The small molecule below binds the protein below.
Small molecule (SMILES): CC(C)c1cccc(CNC[C@@H](O)[C@@H]2Cc3cccc(c3)OCCCCCC(=O)N(C)[C@@H](C)C(=O)N2)c1

Binding-site contacts:
Ligand atom C15 contacts residue LEU46 of chain 1.B at 3.5 Å (hydrophobic).
Ligand atom N47 contacts residue ASP244 of chain 1.B at 2.8 Å (salt-bridge).
Ligand atom C56 contacts residue PRO86 of chain 1.B at 3.4 Å (hydrophobic).
Ligand atom C13 contacts residue LEU46 of chain 1.B at 3.4 Å (hydrophobic).
Ligand atom C12 contacts residue GLY246 of chain 1.B at 3.6 Å.
Ligand atom C29 contacts residue GLY27 of chain 1.B at 3.4 Å.
Ligand atom O72 contacts residue GLN89 of chain 1.B at 3.4 Å (h-bond).
Ligand atom N5 contacts residue GLY246 of chain 1.B at 2.9 Å (h-bond).
Ligand atom N5 contacts residue THR247 of chain 1.B at 3.7 Å.
Ligand atom C18 contacts residue GLN89 of chain 1.B at 3.6 Å.
Ligand atom C9 contacts residue ASP48 of chain 1.B at 3.5 Å.
Ligand atom C32 contacts residue THR248 of chain 1.B at 3.2 Å.
Ligand atom C53 contacts residue GLY50 of chain 1.B at 3.3 Å.
Ligand atom C73 contacts residue THR88 of chain 1.B at 3.6 Å.
Ligand atom C7 contacts residue GLY246 of chain 1.B at 3.6 Å.
Ligand atom C29 contacts residue THR248 of chain 1.B at 3.5 Å.
Ligand atom C26 contacts residue GLY29 of chain 1.B at 3.5 Å.
Ligand atom C53 contacts residue TYR214 of chain 1.B at 3.7 Å (hydrophobic).
Ligand atom C49 contacts residue GLY50 of chain 1.B at 3.4 Å.
Ligand atom C60 contacts residue THR88 of chain 1.B at 3.1 Å.
Ligand atom O72 contacts residue THR88 of chain 1.B at 3.2 Å (h-bond).
Ligand atom O42 contacts residue GLY50 of chain 1.B at 3.5 Å (h-bond).
Ligand atom C40 contacts residue ASP48 of chain 1.B at 3.7 Å.
Ligand atom O42 contacts residue ASP48 of chain 1.B at 2.6 Å (salt-bridge).
Ligand atom C49 contacts residue ASP244 of chain 1.B at 3.5 Å.
Ligand atom O22 contacts residue LEU46 of chain 1.B at 3.2 Å.
Ligand atom C7 contacts residue TYR87 of chain 1.B at 3.7 Å (hydrophobic).
Ligand atom O39 contacts residue THR247 of chain 1.B at 3.3 Å.
Ligand atom C26 contacts residue GLN28 of chain 1.B at 3.3 Å.
Ligand atom O39 contacts residue THR248 of chain 1.B at 2.9 Å (h-bond).
Ligand atom C9 contacts residue GLY246 of chain 1.B at 3.4 Å.
Ligand atom C13 contacts residue GLY246 of chain 1.B at 3.2 Å.
Ligand atom C23 contacts residue ILE126 of chain 1.B at 3.6 Å (hydrophobic).
Ligand atom C35 contacts residue THR248 of chain 1.B at 3.6 Å.
Ligand atom O72 contacts residue TYR87 of chain 1.B at 3.5 Å.
Ligand atom O42 contacts residue TYR87 of chain 1.B at 3.5 Å.
Ligand atom N47 contacts residue GLY50 of chain 1.B at 3.0 Å (h-bond).
Ligand atom O42 contacts residue SER51 of chain 1.B at 3.6 Å.
Ligand atom C44 contacts residue ASP244 of chain 1.B at 3.3 Å.
Ligand atom C58 contacts residue THR88 of chain 1.B at 3.6 Å.

Sequence of chain 1.B:
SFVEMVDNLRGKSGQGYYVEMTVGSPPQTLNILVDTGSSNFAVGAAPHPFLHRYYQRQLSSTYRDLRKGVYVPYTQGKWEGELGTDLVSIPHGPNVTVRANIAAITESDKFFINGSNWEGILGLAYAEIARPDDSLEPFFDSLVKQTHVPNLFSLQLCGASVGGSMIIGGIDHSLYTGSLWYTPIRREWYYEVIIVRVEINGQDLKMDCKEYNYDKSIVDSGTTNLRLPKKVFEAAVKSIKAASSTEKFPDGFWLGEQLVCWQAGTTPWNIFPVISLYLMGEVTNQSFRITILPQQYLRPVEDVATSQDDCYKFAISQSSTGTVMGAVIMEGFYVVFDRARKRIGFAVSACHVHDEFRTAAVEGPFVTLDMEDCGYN